This protein binds this small molecule.
Small molecule (SMILES): COc1ccccc1C(=O)Oc1c(Br)cc(Br)cc1CNC(=O)c1ccccc1[N+](=O)[O-]

Sequence of chain 1.E:
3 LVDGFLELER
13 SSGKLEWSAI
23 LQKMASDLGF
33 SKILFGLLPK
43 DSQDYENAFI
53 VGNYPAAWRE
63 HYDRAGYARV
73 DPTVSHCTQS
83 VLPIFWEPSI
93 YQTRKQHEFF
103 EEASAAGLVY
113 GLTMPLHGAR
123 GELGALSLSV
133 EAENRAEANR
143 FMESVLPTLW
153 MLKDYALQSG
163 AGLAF

Binding-site contacts:
Ligand atom O21 contacts residue GLY38 of chain 1.E at 3.6 Å.
Ligand atom C06 contacts residue TYR64 of chain 1.E at 3.5 Å (hydrophobic).
Ligand atom C09 contacts residue TYR64 of chain 1.E at 3.5 Å (hydrophobic).
Ligand atom O23 contacts residue LEU36 of chain 1.E at 3.7 Å.
Ligand atom N26 contacts residue TRP60 of chain 1.E at 3.6 Å (h-bond).
Ligand atom O28 contacts residue TYR56 of chain 1.E at 3.3 Å.
Ligand atom BR1 contacts residue TYR64 of chain 1.E at 3.5 Å.
Ligand atom C30 contacts residue TYR93 of chain 1.E at 3.4 Å (hydrophobic).
Ligand atom C02 contacts residue ASP73 of chain 1.E at 3.7 Å.
Ligand atom O28 contacts residue TRP60 of chain 1.E at 3.2 Å (h-bond).
Ligand atom O01 contacts residue TYR56 of chain 1.E at 2.8 Å (h-bond).
Ligand atom C32 contacts residue TRP88 of chain 1.E at 3.4 Å (hydrophobic).
Ligand atom C22 contacts residue ALA50 of chain 1.E at 3.6 Å (hydrophobic).
Ligand atom N03 contacts residue ASP73 of chain 1.E at 2.7 Å (salt-bridge).
Ligand atom C22 contacts residue LEU40 of chain 1.E at 3.5 Å (hydrophobic).
Ligand atom C30 contacts residue TRP88 of chain 1.E at 3.5 Å (hydrophobic).
Ligand atom O23 contacts residue GLY38 of chain 1.E at 3.7 Å.
Ligand atom O13 contacts residue TYR64 of chain 1.E at 3.7 Å.
Ligand atom C32 contacts residue THR75 of chain 1.E at 3.7 Å.
Ligand atom C31 contacts residue TRP88 of chain 1.E at 3.1 Å (hydrophobic).
Ligand atom C18 contacts residue TYR47 of chain 1.E at 3.7 Å (hydrophobic).
Ligand atom C09 contacts residue LEU36 of chain 1.E at 3.7 Å (hydrophobic).
Ligand atom C05 contacts residue TYR64 of chain 1.E at 3.7 Å (hydrophobic).
Ligand atom O01 contacts residue SER129 of chain 1.E at 3.2 Å.
Ligand atom BR1 contacts residue TRP60 of chain 1.E at 3.7 Å.
Ligand atom C10 contacts residue TYR64 of chain 1.E at 3.5 Å (hydrophobic).
Ligand atom C16 contacts residue ALA127 of chain 1.E at 3.5 Å (hydrophobic).
Ligand atom N26 contacts residue TYR56 of chain 1.E at 3.6 Å.
Ligand atom C19 contacts residue TYR47 of chain 1.E at 3.7 Å (hydrophobic).
Ligand atom O27 contacts residue LEU110 of chain 1.E at 3.0 Å.
Ligand atom C22 contacts residue GLY38 of chain 1.E at 3.6 Å.
Ligand atom C12 contacts residue TYR64 of chain 1.E at 3.6 Å (hydrophobic).
Ligand atom BR1 contacts residue LEU36 of chain 1.E at 3.7 Å.
Ligand atom C07 contacts residue LEU36 of chain 1.E at 3.3 Å (hydrophobic).
Ligand atom C06 contacts residue LEU36 of chain 1.E at 3.6 Å (hydrophobic).
Ligand atom C07 contacts residue TYR64 of chain 1.E at 3.5 Å (hydrophobic).
Ligand atom C19 contacts residue GLY126 of chain 1.E at 3.6 Å.
Ligand atom O27 contacts residue TRP60 of chain 1.E at 3.1 Å (h-bond).
Ligand atom C22 contacts residue LEU39 of chain 1.E at 3.5 Å (hydrophobic).
Ligand atom C04 contacts residue ASP73 of chain 1.E at 3.5 Å.